A protein and the small-molecule ligand that binds it are described below.
Small molecule (SMILES): CC(C)(COP(=O)(O)OP(=O)(O)OC[C@H]1O[C@@H](n2cnc3c(N)ncnc32)[C@H](O)[C@@H]1OP(=O)(O)O)[C@@H](O)C(=O)NCCC(=O)NCCS/C(O)=C/c1cc(O)cc(O)c1

Sequence of chain 1.I:
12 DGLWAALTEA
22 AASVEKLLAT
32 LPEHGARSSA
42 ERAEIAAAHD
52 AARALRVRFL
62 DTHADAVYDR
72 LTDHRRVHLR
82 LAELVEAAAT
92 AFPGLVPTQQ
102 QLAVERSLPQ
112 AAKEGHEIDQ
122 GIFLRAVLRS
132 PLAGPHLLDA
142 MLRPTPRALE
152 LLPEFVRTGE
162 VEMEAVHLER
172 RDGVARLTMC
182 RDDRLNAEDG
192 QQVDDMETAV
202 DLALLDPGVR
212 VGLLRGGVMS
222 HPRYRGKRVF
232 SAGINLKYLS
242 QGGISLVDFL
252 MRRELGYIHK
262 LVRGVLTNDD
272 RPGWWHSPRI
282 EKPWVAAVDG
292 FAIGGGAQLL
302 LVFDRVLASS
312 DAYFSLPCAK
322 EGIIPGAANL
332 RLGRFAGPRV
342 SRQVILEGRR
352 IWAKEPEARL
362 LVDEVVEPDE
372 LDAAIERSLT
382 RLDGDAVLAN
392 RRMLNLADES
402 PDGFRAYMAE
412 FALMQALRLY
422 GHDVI

Binding-site contacts:
Ligand atom N1A contacts residue ASN236 of chain 1.I at 3.4 Å.
Ligand atom O5A contacts residue TYR225 of chain 1.I at 2.5 Å (h-bond).
Ligand atom O9A contacts residue LYS238 of chain 1.I at 2.8 Å (salt-bridge).
Ligand atom CAC contacts residue CYS319 of chain 1.I at 3.4 Å (hydrophobic).
Ligand atom C1' contacts residue ARG185 of chain 1.I at 3.6 Å.
Ligand atom O4' contacts residue LEU186 of chain 1.I at 3.5 Å.
Ligand atom C5' contacts residue HIS222 of chain 1.I at 3.3 Å.
Ligand atom O7A contacts residue HIS222 of chain 1.I at 3.6 Å.
Ligand atom C4' contacts residue HIS222 of chain 1.I at 3.5 Å.
Ligand atom CAB contacts residue ILE235 of chain 1.I at 3.4 Å (hydrophobic).
Ligand atom OAD contacts residue ILE235 of chain 1.I at 2.3 Å (h-bond).
Ligand atom CAH contacts residue LEU251 of chain 1.I at 3.6 Å (hydrophobic).
Ligand atom CAE contacts residue GLU189 of chain 1.I at 3.3 Å.
Ligand atom SAA contacts residue CYS319 of chain 1.I at 3.4 Å (h-bond).
Ligand atom C12 contacts residue TYR225 of chain 1.I at 3.5 Å (hydrophobic).
Ligand atom O5' contacts residue LEU186 of chain 1.I at 3.6 Å.
Ligand atom C13 contacts residue ILE294 of chain 1.I at 3.5 Å (hydrophobic).
Ligand atom C2A contacts residue ASN236 of chain 1.I at 3.5 Å.
Ligand atom O5P contacts residue PRO318 of chain 1.I at 3.2 Å.
Ligand atom N1A contacts residue LEU237 of chain 1.I at 3.1 Å (h-bond).
Ligand atom OAK contacts residue GLN416 of chain 1.I at 3.4 Å (h-bond).
Ligand atom O3' contacts residue HIS222 of chain 1.I at 3.0 Å.
Ligand atom CAJ contacts residue GLU189 of chain 1.I at 3.2 Å.
Ligand atom OAD contacts residue GLY295 of chain 1.I at 3.5 Å.
Ligand atom CAI contacts residue ARG254 of chain 1.I at 3.3 Å.
Ligand atom C6P contacts residue ALA233 of chain 1.I at 3.6 Å (hydrophobic).
Ligand atom OAK contacts residue GLY327 of chain 1.I at 3.3 Å (h-bond).
Ligand atom OAK contacts residue LEU251 of chain 1.I at 3.4 Å.
Ligand atom N4P contacts residue ALA233 of chain 1.I at 3.1 Å (h-bond).
Ligand atom O2' contacts residue LYS238 of chain 1.I at 3.4 Å (salt-bridge).
Ligand atom OAD contacts residue GLY296 of chain 1.I at 3.2 Å (h-bond).
Ligand atom CAG contacts residue GLN299 of chain 1.I at 3.5 Å.
Ligand atom OAL contacts residue ARG254 of chain 1.I at 2.9 Å (salt-bridge).
Ligand atom CAE contacts residue ILE235 of chain 1.I at 3.5 Å (hydrophobic).
Ligand atom N6A contacts residue ILE235 of chain 1.I at 3.2 Å (h-bond).
Ligand atom OAD contacts residue GLY234 of chain 1.I at 3.1 Å.
Ligand atom CAF contacts residue GLN299 of chain 1.I at 3.6 Å.
Ligand atom OAL contacts residue GLU189 of chain 1.I at 2.4 Å (salt-bridge).
Ligand atom OAL contacts residue PHE250 of chain 1.I at 3.3 Å.
Ligand atom CAE contacts residue GLY296 of chain 1.I at 3.6 Å.